Sequence of chain 1.D:
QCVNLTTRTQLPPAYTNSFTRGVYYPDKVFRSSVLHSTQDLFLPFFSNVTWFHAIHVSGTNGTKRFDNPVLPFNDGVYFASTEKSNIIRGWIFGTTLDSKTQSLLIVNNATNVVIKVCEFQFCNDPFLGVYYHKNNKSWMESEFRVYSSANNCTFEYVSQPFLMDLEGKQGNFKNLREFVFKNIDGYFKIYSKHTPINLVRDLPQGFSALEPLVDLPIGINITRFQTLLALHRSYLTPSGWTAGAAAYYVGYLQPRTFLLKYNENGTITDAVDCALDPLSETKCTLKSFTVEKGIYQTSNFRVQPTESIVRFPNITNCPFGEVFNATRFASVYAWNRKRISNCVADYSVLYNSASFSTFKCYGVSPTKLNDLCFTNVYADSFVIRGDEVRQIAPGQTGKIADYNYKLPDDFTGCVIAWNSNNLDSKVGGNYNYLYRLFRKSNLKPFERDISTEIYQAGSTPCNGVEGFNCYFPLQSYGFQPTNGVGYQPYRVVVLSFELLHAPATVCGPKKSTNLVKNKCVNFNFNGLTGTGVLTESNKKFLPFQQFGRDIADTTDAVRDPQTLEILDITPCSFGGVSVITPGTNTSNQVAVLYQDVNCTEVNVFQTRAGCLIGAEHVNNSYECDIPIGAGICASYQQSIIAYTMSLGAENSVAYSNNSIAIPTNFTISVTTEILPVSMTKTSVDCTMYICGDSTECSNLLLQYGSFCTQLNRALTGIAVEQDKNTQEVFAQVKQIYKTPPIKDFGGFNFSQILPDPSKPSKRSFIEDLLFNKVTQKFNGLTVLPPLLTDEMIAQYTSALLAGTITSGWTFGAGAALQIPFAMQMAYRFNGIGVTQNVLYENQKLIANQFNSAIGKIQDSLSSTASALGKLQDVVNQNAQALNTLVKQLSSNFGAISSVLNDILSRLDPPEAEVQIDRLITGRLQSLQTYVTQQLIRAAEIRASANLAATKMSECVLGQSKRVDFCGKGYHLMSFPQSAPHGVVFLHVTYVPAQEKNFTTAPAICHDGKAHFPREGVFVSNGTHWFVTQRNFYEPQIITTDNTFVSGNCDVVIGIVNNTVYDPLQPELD

This small molecule binds to this protein.
Small molecule (SMILES): CC(=O)N[C@H]1[C@H](O[C@H]2[C@H](O)[C@@H](NC(C)=O)CO[C@@H]2CO)O[C@H](CO)[C@@H](O)[C@@H]1O

Binding-site contacts:
Ligand atom C2 contacts residue ASN788 of chain 1.D at 2.5 Å.
Ligand atom C5 contacts residue SER790 of chain 1.D at 3.5 Å.
Ligand atom C7 contacts residue ASN788 of chain 1.D at 3.4 Å.
Ligand atom O7 contacts residue ASN788 of chain 1.D at 3.5 Å (h-bond).
Ligand atom C6 contacts residue SER790 of chain 1.D at 3.6 Å.
Ligand atom O5 contacts residue ASN788 of chain 1.D at 2.4 Å (h-bond).
Ligand atom O5 contacts residue SER790 of chain 1.D at 3.0 Å (h-bond).
Ligand atom C1 contacts residue ASN788 of chain 1.D at 1.4 Å.
Ligand atom O6 contacts residue PHE804 of chain 1.D at 4.5 Å.
Ligand atom C4 contacts residue ASN788 of chain 1.D at 4.3 Å.
Ligand atom C1 contacts residue SER790 of chain 1.D at 3.9 Å.
Ligand atom N2 contacts residue ASN788 of chain 1.D at 2.9 Å (h-bond).
Ligand atom C6 contacts residue GLN791 of chain 1.D at 4.1 Å.
Ligand atom C5 contacts residue ASN788 of chain 1.D at 3.7 Å.
Ligand atom O6 contacts residue SER790 of chain 1.D at 4.5 Å.
Ligand atom C3 contacts residue ASN788 of chain 1.D at 3.8 Å.